Sequence of chain 1.B:
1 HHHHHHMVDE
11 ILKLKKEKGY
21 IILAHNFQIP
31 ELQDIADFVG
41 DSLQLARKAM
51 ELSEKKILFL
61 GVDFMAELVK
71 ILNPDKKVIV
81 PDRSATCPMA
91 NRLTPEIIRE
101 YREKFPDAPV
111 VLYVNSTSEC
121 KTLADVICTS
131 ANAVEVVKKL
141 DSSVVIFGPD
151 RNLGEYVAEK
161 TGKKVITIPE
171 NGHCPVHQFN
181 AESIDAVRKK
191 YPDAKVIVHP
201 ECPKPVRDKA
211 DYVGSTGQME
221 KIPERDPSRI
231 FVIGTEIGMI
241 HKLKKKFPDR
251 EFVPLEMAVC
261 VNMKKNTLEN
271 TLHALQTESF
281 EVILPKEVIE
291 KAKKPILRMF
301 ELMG

This protein binds this small molecule.
Small molecule (SMILES): O=C(O)c1ccccc1C(=O)O

Binding-site contacts:
Ligand atom C10 contacts residue HIS25 of chain 1.B at 3.6 Å.
Ligand atom C4 contacts residue PHE27 of chain 1.B at 3.6 Å (hydrophobic).
Ligand atom C2 contacts residue HIS25 of chain 1.B at 3.7 Å.
Ligand atom C5 contacts residue SF41 of chain 1.E at 3.5 Å.
Ligand atom O9 contacts residue SER215 of chain 1.B at 3.8 Å.
Ligand atom C1 contacts residue ASN115 of chain 1.B at 3.1 Å.
Ligand atom O11 contacts residue ASP41 of chain 1.B at 3.2 Å.
Ligand atom C7 contacts residue SER130 of chain 1.B at 3.8 Å.
Ligand atom C6 contacts residue ASN115 of chain 1.B at 2.9 Å.
Ligand atom O11 contacts residue HIS25 of chain 1.B at 2.8 Å (h-bond).
Ligand atom C5 contacts residue GLU201 of chain 1.B at 3.6 Å.
Ligand atom O11 contacts residue MET65 of chain 1.B at 4.0 Å.
Ligand atom C7 contacts residue HIS199 of chain 1.B at 3.5 Å.
Ligand atom C4 contacts residue TYR113 of chain 1.B at 4.2 Å (hydrophobic).
Ligand atom C2 contacts residue ASN115 of chain 1.B at 4.0 Å.
Ligand atom O8 contacts residue THR216 of chain 1.B at 3.1 Å (h-bond).
Ligand atom C4 contacts residue GLU201 of chain 1.B at 4.1 Å.
Ligand atom C10 contacts residue ASP41 of chain 1.B at 3.8 Å.
Ligand atom C4 contacts residue HIS199 of chain 1.B at 3.3 Å.
Ligand atom O12 contacts residue VAL114 of chain 1.B at 3.9 Å.
Ligand atom C10 contacts residue SER42 of chain 1.B at 3.9 Å.
Ligand atom C1 contacts residue SF41 of chain 1.E at 4.2 Å.
Ligand atom C6 contacts residue SF41 of chain 1.E at 3.0 Å.
Ligand atom O9 contacts residue SER130 of chain 1.B at 3.4 Å (h-bond).
Ligand atom C7 contacts residue THR216 of chain 1.B at 3.5 Å.
Ligand atom C3 contacts residue HIS25 of chain 1.B at 4.2 Å.
Ligand atom C1 contacts residue HIS25 of chain 1.B at 4.0 Å.
Ligand atom C6 contacts residue GLU201 of chain 1.B at 4.0 Å.
Ligand atom C6 contacts residue PHE27 of chain 1.B at 4.0 Å (hydrophobic).
Ligand atom O9 contacts residue THR216 of chain 1.B at 3.1 Å (h-bond).
Ligand atom C3 contacts residue HIS199 of chain 1.B at 3.7 Å.
Ligand atom O12 contacts residue ASP41 of chain 1.B at 4.0 Å.
Ligand atom C1 contacts residue MET65 of chain 1.B at 3.8 Å (hydrophobic).
Ligand atom C3 contacts residue TYR113 of chain 1.B at 4.2 Å (hydrophobic).
Ligand atom O12 contacts residue SER42 of chain 1.B at 4.2 Å.
Ligand atom O8 contacts residue ASP41 of chain 1.B at 3.2 Å.
Ligand atom O11 contacts residue SER42 of chain 1.B at 2.8 Å (h-bond).
Ligand atom C5 contacts residue PHE27 of chain 1.B at 3.4 Å (hydrophobic).
Ligand atom O9 contacts residue HIS199 of chain 1.B at 2.8 Å (h-bond).
Ligand atom C5 contacts residue ASN115 of chain 1.B at 3.8 Å.